This protein binds this small molecule.
Small molecule (SMILES): CC(C)CCC[C@@H](C)[C@H]1CC[C@H]2[C@@H]3CC=C4C[C@@H](O)CC[C@]4(C)[C@H]3CC[C@]12C

Binding-site contacts:
Ligand atom C12 contacts residue PHE665 of chain 1.N at 3.8 Å (hydrophobic).
Ligand atom C19 contacts residue LEU653 of chain 1.N at 3.8 Å (hydrophobic).
Ligand atom O1 contacts residue PHE87 of chain 1.L at 3.3 Å.
Ligand atom C25 contacts residue MET100 of chain 1.L at 4.2 Å (hydrophobic).
Ligand atom C17 contacts residue VAL99 of chain 1.L at 4.3 Å (hydrophobic).
Ligand atom C26 contacts residue TRP496 of chain 1.N at 3.4 Å (hydrophobic).
Ligand atom C25 contacts residue TRP496 of chain 1.N at 4.2 Å (hydrophobic).
Ligand atom C4 contacts residue ILE92 of chain 1.L at 4.4 Å (hydrophobic).
Ligand atom C18 contacts residue TRP492 of chain 1.N at 3.6 Å (hydrophobic).
Ligand atom C18 contacts residue MET664 of chain 1.N at 4.3 Å (hydrophobic).
Ligand atom C26 contacts residue TRP492 of chain 1.N at 4.4 Å (hydrophobic).
Ligand atom C13 contacts residue PHE665 of chain 1.N at 4.4 Å (hydrophobic).
Ligand atom C6 contacts residue ILE92 of chain 1.L at 4.4 Å (hydrophobic).
Ligand atom C20 contacts residue PHE665 of chain 1.N at 3.4 Å (hydrophobic).
Ligand atom C3 contacts residue PHE87 of chain 1.L at 3.7 Å (hydrophobic).
Ligand atom C16 contacts residue VAL99 of chain 1.L at 3.5 Å (hydrophobic).
Ligand atom C19 contacts residue MET664 of chain 1.N at 3.5 Å (hydrophobic).
Ligand atom C7 contacts residue ILE96 of chain 1.L at 3.9 Å (hydrophobic).
Ligand atom C22 contacts residue PHE665 of chain 1.N at 4.4 Å (hydrophobic).
Ligand atom C23 contacts residue TRP496 of chain 1.N at 3.8 Å (hydrophobic).
Ligand atom C4 contacts residue LEU653 of chain 1.N at 4.2 Å (hydrophobic).
Ligand atom C27 contacts residue MET100 of chain 1.L at 4.2 Å (hydrophobic).
Ligand atom C4 contacts residue PHE87 of chain 1.L at 3.8 Å (hydrophobic).
Ligand atom C27 contacts residue LEU499 of chain 1.N at 3.8 Å (hydrophobic).
Ligand atom C25 contacts residue PHE495 of chain 1.N at 3.6 Å (hydrophobic).
Ligand atom C19 contacts residue ILE661 of chain 1.N at 4.3 Å (hydrophobic).
Ligand atom C8 contacts residue ILE96 of chain 1.L at 3.9 Å (hydrophobic).
Ligand atom C16 contacts residue ILE96 of chain 1.L at 4.4 Å (hydrophobic).
Ligand atom C18 contacts residue ILE96 of chain 1.L at 4.3 Å (hydrophobic).
Ligand atom C15 contacts residue ILE96 of chain 1.L at 3.4 Å (hydrophobic).
Ligand atom C21 contacts residue PHE665 of chain 1.N at 3.5 Å (hydrophobic).
Ligand atom O1 contacts residue LEU653 of chain 1.N at 4.4 Å.
Ligand atom C26 contacts residue PHE495 of chain 1.N at 3.8 Å (hydrophobic).
Ligand atom C14 contacts residue ILE96 of chain 1.L at 4.1 Å (hydrophobic).
Ligand atom C18 contacts residue PHE665 of chain 1.N at 4.4 Å (hydrophobic).
Ligand atom C27 contacts residue TRP496 of chain 1.N at 3.5 Å (hydrophobic).
Ligand atom C27 contacts residue PHE495 of chain 1.N at 3.4 Å (hydrophobic).
Ligand atom C15 contacts residue VAL99 of chain 1.L at 4.2 Å (hydrophobic).
Ligand atom C11 contacts residue ILE661 of chain 1.N at 4.5 Å (hydrophobic).
Ligand atom C17 contacts residue PHE665 of chain 1.N at 4.2 Å (hydrophobic).

Sequence of chain 1.L:
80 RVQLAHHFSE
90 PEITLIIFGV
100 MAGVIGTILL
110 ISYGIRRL

Sequence of chain 1.N:
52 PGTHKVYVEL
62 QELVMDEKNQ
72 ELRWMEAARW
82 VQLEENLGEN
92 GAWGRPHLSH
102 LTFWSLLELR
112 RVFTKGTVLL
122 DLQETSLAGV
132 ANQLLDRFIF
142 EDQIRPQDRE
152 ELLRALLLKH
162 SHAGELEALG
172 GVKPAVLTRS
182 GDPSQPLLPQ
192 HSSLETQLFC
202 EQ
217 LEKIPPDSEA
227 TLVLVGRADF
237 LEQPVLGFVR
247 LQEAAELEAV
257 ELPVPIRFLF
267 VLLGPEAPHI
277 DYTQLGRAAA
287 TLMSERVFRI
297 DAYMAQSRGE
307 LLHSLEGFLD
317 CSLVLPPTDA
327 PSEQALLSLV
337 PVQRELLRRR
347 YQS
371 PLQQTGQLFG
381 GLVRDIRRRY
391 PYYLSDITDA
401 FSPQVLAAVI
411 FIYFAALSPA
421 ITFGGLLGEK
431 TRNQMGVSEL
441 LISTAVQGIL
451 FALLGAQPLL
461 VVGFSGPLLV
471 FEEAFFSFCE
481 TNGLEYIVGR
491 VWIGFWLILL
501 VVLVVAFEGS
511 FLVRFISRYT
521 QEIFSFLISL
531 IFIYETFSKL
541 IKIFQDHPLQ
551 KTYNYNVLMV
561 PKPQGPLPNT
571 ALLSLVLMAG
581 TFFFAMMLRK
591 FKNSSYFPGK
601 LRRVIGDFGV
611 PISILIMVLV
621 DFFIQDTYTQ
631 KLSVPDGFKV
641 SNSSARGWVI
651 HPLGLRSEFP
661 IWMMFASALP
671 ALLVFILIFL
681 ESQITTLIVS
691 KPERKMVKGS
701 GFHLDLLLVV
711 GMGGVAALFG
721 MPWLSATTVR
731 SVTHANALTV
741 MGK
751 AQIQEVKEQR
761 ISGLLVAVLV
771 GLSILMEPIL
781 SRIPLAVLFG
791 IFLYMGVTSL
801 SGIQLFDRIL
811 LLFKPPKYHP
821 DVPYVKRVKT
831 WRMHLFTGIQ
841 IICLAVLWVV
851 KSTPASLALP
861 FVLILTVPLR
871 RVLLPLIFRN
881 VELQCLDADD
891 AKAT